The small molecule below binds the protein below.
Small molecule (SMILES): CC(=O)N[C@H]1[C@H]([C@H](O)[C@H](O)CO)O[C@@](O)(C(=O)O)C[C@@H]1O

Sequence of chain 1.B:
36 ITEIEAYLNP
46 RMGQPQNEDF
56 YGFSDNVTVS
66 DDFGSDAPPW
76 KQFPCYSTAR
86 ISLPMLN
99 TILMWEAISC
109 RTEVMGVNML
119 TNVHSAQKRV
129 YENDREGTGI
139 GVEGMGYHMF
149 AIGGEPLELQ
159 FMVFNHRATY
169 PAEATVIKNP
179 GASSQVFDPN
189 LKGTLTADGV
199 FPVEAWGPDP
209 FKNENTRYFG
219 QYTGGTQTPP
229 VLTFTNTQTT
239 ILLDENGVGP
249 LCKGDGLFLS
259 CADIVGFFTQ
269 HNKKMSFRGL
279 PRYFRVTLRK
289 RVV

Sequence of chain 1.C:
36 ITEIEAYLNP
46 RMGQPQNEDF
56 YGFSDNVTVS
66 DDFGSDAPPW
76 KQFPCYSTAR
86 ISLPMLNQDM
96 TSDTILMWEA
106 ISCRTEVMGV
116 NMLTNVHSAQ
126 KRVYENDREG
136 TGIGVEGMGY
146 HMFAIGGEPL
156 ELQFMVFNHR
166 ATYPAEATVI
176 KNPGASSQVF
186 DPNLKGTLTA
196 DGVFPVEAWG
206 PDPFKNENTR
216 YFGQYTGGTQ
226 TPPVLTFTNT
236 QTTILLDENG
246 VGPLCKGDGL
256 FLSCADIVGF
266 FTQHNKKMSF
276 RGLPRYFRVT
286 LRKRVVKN

Binding-site contacts:
Ligand atom C11 contacts residue ASP71 of chain 1.C at 3.6 Å.
Ligand atom O9 contacts residue ASP66 of chain 1.C at 4.2 Å.
Ligand atom C4 contacts residue PRO74 of chain 1.C at 3.8 Å (hydrophobic).
Ligand atom O1B contacts residue THR63 of chain 1.C at 3.7 Å.
Ligand atom N5 contacts residue THR63 of chain 1.C at 3.0 Å (h-bond).
Ligand atom C1 contacts residue THR63 of chain 1.C at 4.4 Å.
Ligand atom O9 contacts residue VAL64 of chain 1.C at 4.2 Å.
Ligand atom O10 contacts residue SER70 of chain 1.C at 3.7 Å.
Ligand atom N5 contacts residue PRO74 of chain 1.C at 4.1 Å.
Ligand atom O10 contacts residue ASP71 of chain 1.C at 3.8 Å.
Ligand atom O7 contacts residue SER65 of chain 1.C at 4.0 Å.
Ligand atom O10 contacts residue SER65 of chain 1.C at 3.4 Å.
Ligand atom C11 contacts residue PRO73 of chain 1.C at 3.9 Å (hydrophobic).
Ligand atom C6 contacts residue THR63 of chain 1.C at 3.9 Å.
Ligand atom C11 contacts residue HIS122 of chain 1.B at 4.0 Å.
Ligand atom C11 contacts residue ALA72 of chain 1.C at 3.5 Å (hydrophobic).
Ligand atom O8 contacts residue THR63 of chain 1.C at 3.8 Å.
Ligand atom O4 contacts residue PRO74 of chain 1.C at 3.9 Å.
Ligand atom N5 contacts residue ALA72 of chain 1.C at 3.5 Å (h-bond).
Ligand atom C10 contacts residue PRO73 of chain 1.C at 4.3 Å (hydrophobic).
Ligand atom C10 contacts residue THR63 of chain 1.C at 4.0 Å.
Ligand atom C11 contacts residue SER65 of chain 1.C at 3.8 Å.
Ligand atom C7 contacts residue VAL64 of chain 1.C at 3.5 Å (hydrophobic).
Ligand atom C5 contacts residue THR63 of chain 1.C at 3.9 Å.
Ligand atom C11 contacts residue VAL64 of chain 1.C at 4.3 Å (hydrophobic).
Ligand atom O10 contacts residue ALA72 of chain 1.C at 2.9 Å (h-bond).
Ligand atom O7 contacts residue VAL64 of chain 1.C at 4.0 Å.
Ligand atom C4 contacts residue ALA72 of chain 1.C at 3.6 Å (hydrophobic).
Ligand atom C5 contacts residue ALA72 of chain 1.C at 4.0 Å (hydrophobic).
Ligand atom C10 contacts residue ASP71 of chain 1.C at 4.3 Å.
Ligand atom C10 contacts residue SER65 of chain 1.C at 4.0 Å.
Ligand atom C9 contacts residue ASP66 of chain 1.C at 4.3 Å.
Ligand atom O8 contacts residue VAL64 of chain 1.C at 4.3 Å.
Ligand atom C8 contacts residue VAL64 of chain 1.C at 3.8 Å (hydrophobic).
Ligand atom C10 contacts residue ALA72 of chain 1.C at 3.1 Å (hydrophobic).
Ligand atom C11 contacts residue THR63 of chain 1.C at 3.6 Å.
Ligand atom C9 contacts residue VAL64 of chain 1.C at 3.0 Å (hydrophobic).
Ligand atom C7 contacts residue THR63 of chain 1.C at 4.3 Å.
Ligand atom C4 contacts residue THR63 of chain 1.C at 4.2 Å.
Ligand atom O4 contacts residue ALA72 of chain 1.C at 2.6 Å (h-bond).